Sequence of chain 1.B:
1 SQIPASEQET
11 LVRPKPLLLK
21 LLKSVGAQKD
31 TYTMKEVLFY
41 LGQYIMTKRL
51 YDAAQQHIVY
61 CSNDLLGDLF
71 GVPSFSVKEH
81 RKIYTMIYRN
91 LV

A small-molecule ligand and the protein it binds are described below.
Small molecule (SMILES): CC(=O)N[C@@H](CC(C)C)C(=O)N[C@H](C(=O)N[C@@H](Cc1ccccc1)C(=O)NCC(=O)N[C@@H](CCC(=O)O)C(=O)N[C@@H](Cc1ccc(O)cc1)C(=O)N[C@@H](CC1=CN=C2C=CC=C[C@H]12)C(=O)N[C@@H](C)C(=O)N[C@@H](CCC(N)=O)C(=O)N[C@@H](CC(C)C)C(=O)N[C@@H](C)C(=O)N[C@@H](CO)C(=O)O)[C@@H](C)O

Binding-site contacts:
Ligand atom C contacts residue O9E1 of chain 1.F at 3.6 Å.
Ligand atom O contacts residue O9E1 of chain 1.F at 3.4 Å.
Ligand atom O contacts residue HIS80 of chain 1.B at 3.6 Å.
Ligand atom NE1 contacts residue LEU38 of chain 1.B at 2.7 Å (h-bond).
Ligand atom CE2 contacts residue LEU38 of chain 1.B at 3.5 Å (hydrophobic).
Ligand atom CD1 contacts residue GLY42 of chain 1.B at 3.6 Å.
Ligand atom N contacts residue O9E1 of chain 1.F at 3.6 Å.
Ligand atom O contacts residue VAL77 of chain 1.B at 3.5 Å.
Ligand atom C contacts residue GLN8 of chain 1.B at 3.4 Å.
Ligand atom NE1 contacts residue GLY42 of chain 1.B at 3.3 Å.
Ligand atom C contacts residue O9E1 of chain 1.F at 3.4 Å.
Ligand atom CA contacts residue HIS80 of chain 1.B at 3.6 Å.
Ligand atom CD1 contacts residue O9E1 of chain 1.F at 3.3 Å.
Ligand atom CA contacts residue O9E1 of chain 1.F at 2.5 Å.
Ligand atom O contacts residue SER1 of chain 1.B at 3.4 Å.
Ligand atom N contacts residue O9E1 of chain 1.F at 2.4 Å.
Ligand atom CE1 contacts residue ILE45 of chain 1.B at 3.6 Å (hydrophobic).
Ligand atom CE2 contacts residue HIS57 of chain 1.B at 3.6 Å.
Ligand atom O contacts residue GLN8 of chain 1.B at 3.2 Å (h-bond).
Ligand atom CA contacts residue O9E1 of chain 1.F at 1.5 Å.
Ligand atom O contacts residue LYS35 of chain 1.B at 3.2 Å (salt-bridge).
Ligand atom O contacts residue O9E1 of chain 1.F at 3.6 Å.
Ligand atom OXT contacts residue GLN8 of chain 1.B at 3.0 Å (h-bond).
Ligand atom CZ2 contacts residue LEU38 of chain 1.B at 3.6 Å (hydrophobic).
Ligand atom C contacts residue O9E1 of chain 1.F at 2.6 Å.
Ligand atom CB contacts residue TYR51 of chain 1.B at 3.6 Å (hydrophobic).
Ligand atom CD2 contacts residue HIS57 of chain 1.B at 3.6 Å.
Ligand atom CE2 contacts residue GLY42 of chain 1.B at 3.5 Å.
Ligand atom C contacts residue GLN56 of chain 1.B at 3.6 Å.
Ligand atom CB contacts residue O9E1 of chain 1.F at 1.5 Å.
Ligand atom CD2 contacts residue MET46 of chain 1.B at 3.4 Å (hydrophobic).
Ligand atom CZ contacts residue ILE45 of chain 1.B at 3.4 Å (hydrophobic).
Ligand atom CA contacts residue GLN56 of chain 1.B at 3.2 Å.
Ligand atom CE3 contacts residue VAL77 of chain 1.B at 3.6 Å (hydrophobic).
Ligand atom CD1 contacts residue HIS80 of chain 1.B at 3.6 Å.
Ligand atom O contacts residue GLN56 of chain 1.B at 3.6 Å.
Ligand atom N contacts residue O9E1 of chain 1.F at 3.3 Å.
Ligand atom C contacts residue VAL77 of chain 1.B at 3.6 Å (hydrophobic).
Ligand atom CD1 contacts residue GLN56 of chain 1.B at 3.4 Å.
Ligand atom N contacts residue GLN56 of chain 1.B at 2.9 Å (h-bond).